Sequence of chain 2.A:
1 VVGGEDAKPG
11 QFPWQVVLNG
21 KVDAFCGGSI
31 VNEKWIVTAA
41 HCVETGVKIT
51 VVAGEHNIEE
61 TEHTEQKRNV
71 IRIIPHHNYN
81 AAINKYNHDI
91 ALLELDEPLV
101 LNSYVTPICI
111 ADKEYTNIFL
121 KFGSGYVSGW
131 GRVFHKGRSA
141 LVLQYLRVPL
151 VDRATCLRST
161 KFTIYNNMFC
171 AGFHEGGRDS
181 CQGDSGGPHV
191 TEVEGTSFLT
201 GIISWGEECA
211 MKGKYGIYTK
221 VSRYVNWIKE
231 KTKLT

Binding-site contacts:
Ligand atom C4 contacts residue TRP205 of chain 2.A at 3.6 Å (hydrophobic).
Ligand atom C3 contacts residue GLY206 of chain 2.A at 3.5 Å.
Ligand atom N1 contacts residue SER204 of chain 2.A at 3.9 Å.
Ligand atom C2 contacts residue GLY206 of chain 2.A at 4.1 Å.
Ligand atom C6 contacts residue TRP205 of chain 2.A at 3.9 Å (hydrophobic).
Ligand atom C3 contacts residue CYS209 of chain 2.A at 3.9 Å (hydrophobic).
Ligand atom C5 contacts residue SER180 of chain 2.A at 3.7 Å.
Ligand atom C6 contacts residue GLN182 of chain 2.A at 4.1 Å.
Ligand atom N3 contacts residue GLY216 of chain 2.A at 3.5 Å.
Ligand atom N2 contacts residue ASP179 of chain 2.A at 2.9 Å (salt-bridge).
Ligand atom C7 contacts residue SER180 of chain 2.A at 3.3 Å.
Ligand atom C3 contacts residue TRP205 of chain 2.A at 4.0 Å (hydrophobic).
Ligand atom C4 contacts residue SER180 of chain 2.A at 3.8 Å.
Ligand atom N2 contacts residue GLU207 of chain 2.A at 3.7 Å.
Ligand atom C6 contacts residue SER185 of chain 2.A at 3.2 Å.
Ligand atom C1 contacts residue TRP205 of chain 2.A at 4.1 Å (hydrophobic).
Ligand atom N3 contacts residue ASP179 of chain 2.A at 2.9 Å (salt-bridge).
Ligand atom C4 contacts residue GLY206 of chain 2.A at 3.6 Å.
Ligand atom N2 contacts residue GLU208 of chain 2.A at 4.1 Å.
Ligand atom N1 contacts residue GLN182 of chain 2.A at 3.7 Å.
Ligand atom N3 contacts residue TRP205 of chain 2.A at 3.7 Å.
Ligand atom C1 contacts residue SER204 of chain 2.A at 4.0 Å.
Ligand atom C5 contacts residue CYS181 of chain 2.A at 3.8 Å (hydrophobic).
Ligand atom C1 contacts residue GLN182 of chain 2.A at 3.7 Å.
Ligand atom C7 contacts residue GLY206 of chain 2.A at 3.8 Å.
Ligand atom C2 contacts residue GLN182 of chain 2.A at 3.7 Å.
Ligand atom C1 contacts residue SER185 of chain 2.A at 3.5 Å.
Ligand atom C7 contacts residue TRP205 of chain 2.A at 3.8 Å (hydrophobic).
Ligand atom N3 contacts residue SER180 of chain 2.A at 2.9 Å (h-bond).
Ligand atom N2 contacts residue GLY206 of chain 2.A at 3.6 Å.
Ligand atom C6 contacts residue CYS181 of chain 2.A at 3.7 Å (hydrophobic).
Ligand atom C5 contacts residue TRP205 of chain 2.A at 3.7 Å (hydrophobic).
Ligand atom C3 contacts residue GLU207 of chain 2.A at 3.9 Å.
Ligand atom N1 contacts residue SER185 of chain 2.A at 2.9 Å (h-bond).
Ligand atom N2 contacts residue SER180 of chain 2.A at 3.7 Å.
Ligand atom N2 contacts residue CYS209 of chain 2.A at 3.5 Å.
Ligand atom C6 contacts residue SER204 of chain 2.A at 3.7 Å.
Ligand atom C1 contacts residue CYS181 of chain 2.A at 3.8 Å (hydrophobic).
Ligand atom C7 contacts residue ASP179 of chain 2.A at 3.4 Å.
Ligand atom C4 contacts residue CYS181 of chain 2.A at 3.9 Å (hydrophobic).

A small-molecule ligand and the protein it binds are described below.
Small molecule (SMILES): NC(=[NH2+])c1ccc(N)cc1